Sequence of chain 1.A:
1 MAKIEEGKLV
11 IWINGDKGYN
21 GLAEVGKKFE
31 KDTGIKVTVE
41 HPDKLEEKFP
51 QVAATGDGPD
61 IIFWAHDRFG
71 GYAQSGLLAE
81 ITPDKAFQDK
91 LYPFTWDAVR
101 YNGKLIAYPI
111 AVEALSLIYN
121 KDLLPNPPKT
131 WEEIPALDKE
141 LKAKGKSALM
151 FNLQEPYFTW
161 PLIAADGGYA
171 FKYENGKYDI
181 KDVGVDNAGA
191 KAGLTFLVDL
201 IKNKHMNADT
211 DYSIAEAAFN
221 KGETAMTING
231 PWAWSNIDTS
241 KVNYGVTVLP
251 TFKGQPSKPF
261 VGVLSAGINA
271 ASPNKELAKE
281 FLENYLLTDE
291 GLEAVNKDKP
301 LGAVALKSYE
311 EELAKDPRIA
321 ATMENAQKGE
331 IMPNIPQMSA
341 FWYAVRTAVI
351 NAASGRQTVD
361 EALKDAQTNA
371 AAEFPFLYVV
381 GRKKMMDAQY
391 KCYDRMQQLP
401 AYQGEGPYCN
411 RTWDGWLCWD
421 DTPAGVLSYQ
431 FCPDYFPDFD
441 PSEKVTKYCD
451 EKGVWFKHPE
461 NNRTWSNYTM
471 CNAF

The small molecule below binds the protein below.
Small molecule (SMILES): CC(=O)N[C@@H]1[C@@H](O)[C@H](O)[C@@H](CO)O[C@H]1O

Binding-site contacts:
Ligand atom C1 contacts residue ASN410 of chain 1.A at 1.4 Å.
Ligand atom C7 contacts residue ASN410 of chain 1.A at 3.6 Å.
Ligand atom C3 contacts residue ASN410 of chain 1.A at 3.8 Å.
Ligand atom C5 contacts residue ASN410 of chain 1.A at 3.6 Å.
Ligand atom N2 contacts residue ASN410 of chain 1.A at 3.1 Å (h-bond).
Ligand atom C4 contacts residue ASN410 of chain 1.A at 4.2 Å.
Ligand atom O5 contacts residue ASN410 of chain 1.A at 2.2 Å (h-bond).
Ligand atom C6 contacts residue ASN410 of chain 1.A at 4.4 Å.
Ligand atom C2 contacts residue ASN410 of chain 1.A at 2.5 Å.
Ligand atom O7 contacts residue ASN410 of chain 1.A at 3.6 Å.